The protein below binds the small molecule below.
Small molecule (SMILES): CC(=O)N[C@H]1[C@H](O[C@H]2[C@H](O)[C@@H](NC(C)=O)CO[C@@H]2CO)O[C@H](CO)[C@@H](O[C@@H]2O[C@H](CO)[C@@H](O)[C@H](O)[C@@H]2O)[C@@H]1O

Binding-site contacts:
Ligand atom O6 contacts residue ASP415 of chain 1.A at 4.0 Å.
Ligand atom C7 contacts residue ASN416 of chain 1.A at 3.4 Å.
Ligand atom C3 contacts residue ASN416 of chain 1.A at 3.8 Å.
Ligand atom O5 contacts residue ASN416 of chain 1.A at 2.4 Å (h-bond).
Ligand atom N2 contacts residue ASN416 of chain 1.A at 2.9 Å (h-bond).
Ligand atom C4 contacts residue ASN416 of chain 1.A at 4.2 Å.
Ligand atom C2 contacts residue ASN416 of chain 1.A at 2.4 Å.
Ligand atom O6 contacts residue ASN416 of chain 1.A at 4.5 Å.
Ligand atom C5 contacts residue ASN416 of chain 1.A at 3.7 Å.
Ligand atom O7 contacts residue ASN416 of chain 1.A at 3.6 Å (h-bond).
Ligand atom C1 contacts residue ASN416 of chain 1.A at 1.4 Å.

Sequence of chain 1.A:
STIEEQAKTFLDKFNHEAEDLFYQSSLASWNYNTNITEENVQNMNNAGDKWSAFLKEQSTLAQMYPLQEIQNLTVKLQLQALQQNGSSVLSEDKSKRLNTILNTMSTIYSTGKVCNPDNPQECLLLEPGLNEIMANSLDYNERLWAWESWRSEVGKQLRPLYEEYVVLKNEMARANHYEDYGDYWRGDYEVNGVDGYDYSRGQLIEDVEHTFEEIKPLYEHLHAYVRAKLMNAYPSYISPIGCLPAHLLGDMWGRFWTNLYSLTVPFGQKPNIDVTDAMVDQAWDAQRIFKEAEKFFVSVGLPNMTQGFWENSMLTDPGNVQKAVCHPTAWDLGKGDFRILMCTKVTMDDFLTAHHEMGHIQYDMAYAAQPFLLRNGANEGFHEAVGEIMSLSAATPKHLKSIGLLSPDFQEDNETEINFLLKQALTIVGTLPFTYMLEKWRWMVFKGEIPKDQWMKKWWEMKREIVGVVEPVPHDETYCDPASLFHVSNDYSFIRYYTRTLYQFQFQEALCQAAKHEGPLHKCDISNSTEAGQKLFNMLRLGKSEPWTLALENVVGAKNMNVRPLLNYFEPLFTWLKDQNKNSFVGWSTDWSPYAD